This protein binds this small molecule.
Small molecule (SMILES): CCCCNC(=O)Nc1ccc(S(N)(=O)=O)cc1

Binding-site contacts:
Ligand atom C5 contacts residue LEU199 of chain 1.B at 3.7 Å (hydrophobic).
Ligand atom O contacts residue GLN93 of chain 1.B at 3.0 Å (h-bond).
Ligand atom S contacts residue HIS120 of chain 1.B at 3.9 Å.
Ligand atom O1 contacts residue ZN1 of chain 1.F at 3.0 Å.
Ligand atom C6 contacts residue GLN93 of chain 1.B at 3.8 Å.
Ligand atom N contacts residue GLN93 of chain 1.B at 2.9 Å (h-bond).
Ligand atom S contacts residue HIS95 of chain 1.B at 4.0 Å.
Ligand atom O1 contacts residue HIS95 of chain 1.B at 3.6 Å.
Ligand atom C2 contacts residue HIS201 of chain 1.B at 3.5 Å.
Ligand atom N contacts residue PHE92 of chain 1.B at 4.0 Å.
Ligand atom C4 contacts residue LEU199 of chain 1.B at 3.6 Å (hydrophobic).
Ligand atom C4 contacts residue ZN1 of chain 1.F at 4.0 Å.
Ligand atom C3 contacts residue LEU199 of chain 1.B at 3.9 Å (hydrophobic).
Ligand atom N1 contacts residue HIS120 of chain 1.B at 3.4 Å (h-bond).
Ligand atom O2 contacts residue SER198 of chain 1.B at 4.0 Å.
Ligand atom O2 contacts residue LEU199 of chain 1.B at 3.2 Å.
Ligand atom C9 contacts residue ALA136 of chain 1.B at 3.9 Å (hydrophobic).
Ligand atom C6 contacts residue ALA122 of chain 1.B at 4.0 Å (hydrophobic).
Ligand atom O1 contacts residue HIS120 of chain 1.B at 3.4 Å (h-bond).
Ligand atom N1 contacts residue ZN1 of chain 1.F at 1.9 Å.
Ligand atom N1 contacts residue THR200 of chain 1.B at 2.9 Å (h-bond).
Ligand atom O2 contacts residue THR200 of chain 1.B at 2.9 Å (h-bond).
Ligand atom C1 contacts residue GLN93 of chain 1.B at 3.6 Å.
Ligand atom O contacts residue PHE92 of chain 1.B at 4.1 Å.
Ligand atom O2 contacts residue TRP210 of chain 1.B at 3.6 Å.
Ligand atom C4 contacts residue HIS95 of chain 1.B at 3.7 Å.
Ligand atom O contacts residue HIS68 of chain 1.B at 4.0 Å.
Ligand atom C10 contacts residue ALA136 of chain 1.B at 3.9 Å (hydrophobic).
Ligand atom C3 contacts residue HIS95 of chain 1.B at 4.0 Å.
Ligand atom C3 contacts residue HIS201 of chain 1.B at 3.5 Å.
Ligand atom N contacts residue HIS68 of chain 1.B at 4.1 Å.
Ligand atom N1 contacts residue HIS95 of chain 1.B at 3.3 Å (h-bond).
Ligand atom O1 contacts residue VAL144 of chain 1.B at 3.6 Å.
Ligand atom S contacts residue ZN1 of chain 1.F at 3.0 Å.
Ligand atom N1 contacts residue HIS97 of chain 1.B at 3.3 Å (h-bond).
Ligand atom C contacts residue GLN93 of chain 1.B at 3.6 Å.
Ligand atom O1 contacts residue TRP210 of chain 1.B at 3.6 Å.
Ligand atom C6 contacts residue HIS95 of chain 1.B at 3.9 Å.
Ligand atom S contacts residue THR200 of chain 1.B at 3.9 Å.
Ligand atom C5 contacts residue HIS95 of chain 1.B at 3.7 Å.

Sequence of chain 1.B:
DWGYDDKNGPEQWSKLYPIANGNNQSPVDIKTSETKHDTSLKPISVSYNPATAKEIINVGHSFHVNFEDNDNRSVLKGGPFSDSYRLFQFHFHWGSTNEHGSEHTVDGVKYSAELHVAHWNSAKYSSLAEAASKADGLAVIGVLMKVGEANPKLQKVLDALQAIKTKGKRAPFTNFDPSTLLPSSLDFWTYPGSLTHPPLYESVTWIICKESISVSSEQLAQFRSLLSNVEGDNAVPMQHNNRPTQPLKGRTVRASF